Binding-site contacts:
Ligand atom C4 contacts residue ASN77 of chain 1.D at 4.1 Å.
Ligand atom C8 contacts residue ALA86 of chain 1.D at 4.0 Å (hydrophobic).
Ligand atom C3 contacts residue ASN77 of chain 1.D at 3.7 Å.
Ligand atom O7 contacts residue VAL87 of chain 1.D at 3.0 Å (h-bond).
Ligand atom O5 contacts residue LEU84 of chain 1.D at 3.8 Å.
Ligand atom O7 contacts residue GLN89 of chain 1.D at 3.6 Å.
Ligand atom C7 contacts residue VAL87 of chain 1.D at 4.1 Å (hydrophobic).
Ligand atom C3 contacts residue GLN89 of chain 1.D at 4.3 Å.
Ligand atom C1 contacts residue ASN80 of chain 1.D at 3.4 Å.
Ligand atom O5 contacts residue ASN77 of chain 1.D at 2.4 Å (h-bond).
Ligand atom C2 contacts residue ASN77 of chain 1.D at 2.4 Å.
Ligand atom O7 contacts residue ASN77 of chain 1.D at 3.1 Å (h-bond).
Ligand atom O3 contacts residue GLN89 of chain 1.D at 3.2 Å (h-bond).
Ligand atom O7 contacts residue LEU85 of chain 1.D at 4.4 Å.
Ligand atom C8 contacts residue VAL87 of chain 1.D at 4.5 Å (hydrophobic).
Ligand atom C5 contacts residue ASN77 of chain 1.D at 3.6 Å.
Ligand atom O6 contacts residue LEU84 of chain 1.D at 4.0 Å.
Ligand atom C6 contacts residue ASN80 of chain 1.D at 3.8 Å.
Ligand atom O7 contacts residue ALA86 of chain 1.D at 3.3 Å.
Ligand atom N2 contacts residue ASN77 of chain 1.D at 2.9 Å (h-bond).
Ligand atom O3 contacts residue VAL87 of chain 1.D at 4.5 Å.
Ligand atom N2 contacts residue GLN89 of chain 1.D at 3.6 Å.
Ligand atom C8 contacts residue GLN89 of chain 1.D at 3.4 Å.
Ligand atom C6 contacts residue LEU84 of chain 1.D at 4.4 Å (hydrophobic).
Ligand atom C8 contacts residue ASN77 of chain 1.D at 4.4 Å.
Ligand atom C2 contacts residue GLN89 of chain 1.D at 4.3 Å.
Ligand atom C7 contacts residue ALA86 of chain 1.D at 4.2 Å (hydrophobic).
Ligand atom O5 contacts residue ASN80 of chain 1.D at 2.9 Å (h-bond).
Ligand atom C5 contacts residue ASN80 of chain 1.D at 3.5 Å.
Ligand atom C1 contacts residue ASN77 of chain 1.D at 1.4 Å.
Ligand atom C7 contacts residue ASN77 of chain 1.D at 3.3 Å.
Ligand atom C6 contacts residue LEU82 of chain 1.D at 4.2 Å (hydrophobic).
Ligand atom C7 contacts residue GLN89 of chain 1.D at 3.3 Å.

Sequence of chain 1.D:
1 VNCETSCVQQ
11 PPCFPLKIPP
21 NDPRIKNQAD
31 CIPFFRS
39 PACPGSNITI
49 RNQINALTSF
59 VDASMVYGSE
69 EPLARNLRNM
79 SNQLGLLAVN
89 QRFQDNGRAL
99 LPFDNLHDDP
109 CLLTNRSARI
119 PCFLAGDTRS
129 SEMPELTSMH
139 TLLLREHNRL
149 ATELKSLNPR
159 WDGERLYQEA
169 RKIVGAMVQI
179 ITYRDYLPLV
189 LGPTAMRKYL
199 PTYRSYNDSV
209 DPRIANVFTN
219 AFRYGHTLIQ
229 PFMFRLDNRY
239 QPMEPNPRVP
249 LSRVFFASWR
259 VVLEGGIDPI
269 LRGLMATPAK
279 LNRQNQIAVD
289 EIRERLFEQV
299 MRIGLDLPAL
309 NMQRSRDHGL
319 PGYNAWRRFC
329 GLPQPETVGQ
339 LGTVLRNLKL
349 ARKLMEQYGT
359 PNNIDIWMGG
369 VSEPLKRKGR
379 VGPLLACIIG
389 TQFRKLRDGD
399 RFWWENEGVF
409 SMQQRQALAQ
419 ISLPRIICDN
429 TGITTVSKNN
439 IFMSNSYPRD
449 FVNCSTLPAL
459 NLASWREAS

This protein binds this small molecule.
Small molecule (SMILES): CC(=O)N[C@@H]1[C@@H](O)[C@H](O)[C@@H](CO)O[C@H]1O